The small molecule below binds the protein below.
Small molecule (SMILES): CC(=O)N[C@@H]1[C@@H](O)[C@H](O)[C@@H](CO)O[C@H]1O

Binding-site contacts:
Ligand atom C7 contacts residue ASN122 of chain 1.A at 4.0 Å.
Ligand atom C7 contacts residue ASP183 of chain 1.A at 4.0 Å.
Ligand atom C3 contacts residue ASN122 of chain 1.A at 3.8 Å.
Ligand atom C1 contacts residue ASN122 of chain 1.A at 1.4 Å.
Ligand atom C2 contacts residue ASN122 of chain 1.A at 2.6 Å.
Ligand atom C2 contacts residue ASP183 of chain 1.A at 3.9 Å.
Ligand atom N2 contacts residue THR121 of chain 1.A at 3.9 Å.
Ligand atom N2 contacts residue ASN122 of chain 1.A at 3.2 Å (h-bond).
Ligand atom O7 contacts residue ASP183 of chain 1.A at 3.1 Å.
Ligand atom C8 contacts residue PRO181 of chain 1.A at 3.2 Å (hydrophobic).
Ligand atom C1 contacts residue ASP183 of chain 1.A at 3.6 Å.
Ligand atom C7 contacts residue THR121 of chain 1.A at 4.1 Å.
Ligand atom O5 contacts residue ASP183 of chain 1.A at 4.0 Å.
Ligand atom O5 contacts residue ASN122 of chain 1.A at 2.1 Å (h-bond).
Ligand atom C6 contacts residue ASN122 of chain 1.A at 4.4 Å.
Ligand atom C8 contacts residue THR121 of chain 1.A at 3.9 Å.
Ligand atom C5 contacts residue ASN122 of chain 1.A at 3.4 Å.
Ligand atom C7 contacts residue PRO181 of chain 1.A at 4.3 Å (hydrophobic).
Ligand atom O6 contacts residue NAG2 of chain 1.C at 3.2 Å.
Ligand atom N2 contacts residue ASP183 of chain 1.A at 4.4 Å.
Ligand atom O7 contacts residue ASN122 of chain 1.A at 4.3 Å.
Ligand atom C4 contacts residue ASN122 of chain 1.A at 4.1 Å.

Sequence of chain 1.A:
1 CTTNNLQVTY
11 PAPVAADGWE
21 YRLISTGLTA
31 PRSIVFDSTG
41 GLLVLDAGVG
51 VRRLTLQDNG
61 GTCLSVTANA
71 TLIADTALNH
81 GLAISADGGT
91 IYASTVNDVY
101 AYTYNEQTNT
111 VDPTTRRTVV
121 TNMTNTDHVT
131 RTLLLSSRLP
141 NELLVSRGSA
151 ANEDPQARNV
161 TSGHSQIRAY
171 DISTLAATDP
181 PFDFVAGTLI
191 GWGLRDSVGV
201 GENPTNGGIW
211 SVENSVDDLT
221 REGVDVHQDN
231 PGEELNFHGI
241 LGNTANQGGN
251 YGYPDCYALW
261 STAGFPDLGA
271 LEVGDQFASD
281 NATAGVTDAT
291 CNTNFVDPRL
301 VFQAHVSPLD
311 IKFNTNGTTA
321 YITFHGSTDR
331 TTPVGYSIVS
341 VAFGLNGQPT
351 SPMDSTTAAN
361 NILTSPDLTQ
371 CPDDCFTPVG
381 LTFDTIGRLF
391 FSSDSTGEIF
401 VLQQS